Sequence of chain 50.C:
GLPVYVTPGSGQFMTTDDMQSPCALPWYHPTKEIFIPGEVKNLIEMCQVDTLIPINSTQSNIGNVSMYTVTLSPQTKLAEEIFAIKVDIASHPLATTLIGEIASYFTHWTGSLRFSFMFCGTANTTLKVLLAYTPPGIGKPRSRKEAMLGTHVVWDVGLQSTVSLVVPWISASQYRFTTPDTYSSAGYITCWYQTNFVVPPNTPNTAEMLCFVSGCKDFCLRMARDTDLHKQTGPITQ

Binding-site contacts:
Ligand atom F1 contacts residue PHE179 of chain 50.A at 3.8 Å.
Ligand atom N1A contacts residue TYR144 of chain 50.A at 3.1 Å.
Ligand atom C5B contacts residue TYR144 of chain 50.A at 3.5 Å (hydrophobic).
Ligand atom CM2 contacts residue ILE122 of chain 50.A at 3.5 Å (hydrophobic).
Ligand atom F3 contacts residue SER167 of chain 50.A at 3.8 Å.
Ligand atom CM6 contacts residue MET214 of chain 50.A at 3.5 Å (hydrophobic).
Ligand atom F3 contacts residue TYR142 of chain 50.A at 2.8 Å.
Ligand atom CM3 contacts residue ASN212 of chain 50.A at 3.5 Å.
Ligand atom C4B contacts residue LEU181 of chain 50.A at 3.5 Å (hydrophobic).
Ligand atom CM3 contacts residue TYR190 of chain 50.A at 3.5 Å (hydrophobic).
Ligand atom F2 contacts residue VAL168 of chain 50.A at 2.6 Å.
Ligand atom C6B contacts residue LEU181 of chain 50.A at 3.4 Å (hydrophobic).
Ligand atom N3A contacts residue PHE179 of chain 50.A at 3.2 Å.
Ligand atom C3A contacts residue PHE179 of chain 50.A at 3.4 Å (hydrophobic).
Ligand atom F2 contacts residue PHE179 of chain 50.A at 3.3 Å.
Ligand atom F2 contacts residue TYR142 of chain 50.A at 3.6 Å.
Ligand atom C3A contacts residue TYR144 of chain 50.A at 3.4 Å (hydrophobic).
Ligand atom C1B contacts residue LEU181 of chain 50.A at 3.7 Å (hydrophobic).
Ligand atom O1A contacts residue TYR144 of chain 50.A at 3.1 Å.
Ligand atom C2A contacts residue TYR144 of chain 50.A at 3.5 Å (hydrophobic).
Ligand atom CM4 contacts residue TYR142 of chain 50.A at 3.5 Å (hydrophobic).
Ligand atom F3 contacts residue TYR144 of chain 50.A at 2.9 Å.
Ligand atom CM6 contacts residue LEU184 of chain 50.A at 3.0 Å (hydrophobic).
Ligand atom N3A contacts residue TYR144 of chain 50.A at 3.7 Å.
Ligand atom C5 contacts residue MET214 of chain 50.A at 3.5 Å (hydrophobic).
Ligand atom N1A contacts residue LEU181 of chain 50.A at 3.7 Å.
Ligand atom C4 contacts residue TYR190 of chain 50.A at 3.4 Å (hydrophobic).
Ligand atom O1 contacts residue MET214 of chain 50.A at 3.5 Å (h-bond).
Ligand atom F1 contacts residue LEU217 of chain 50.A at 3.4 Å.
Ligand atom C1B contacts residue ILE98 of chain 50.A at 3.6 Å (hydrophobic).
Ligand atom CM6 contacts residue TYR144 of chain 50.A at 3.3 Å (hydrophobic).
Ligand atom CM4 contacts residue PHE179 of chain 50.A at 3.8 Å (hydrophobic).
Ligand atom F3 contacts residue MET143 of chain 50.A at 3.3 Å.
Ligand atom N1A contacts residue PHE179 of chain 50.A at 3.7 Å.
Ligand atom F1 contacts residue TYR142 of chain 50.A at 3.6 Å.
Ligand atom F3 contacts residue ALA166 of chain 50.A at 2.8 Å.
Ligand atom C2A contacts residue PHE179 of chain 50.A at 3.6 Å (hydrophobic).
Ligand atom C1C contacts residue MET214 of chain 50.A at 3.5 Å (hydrophobic).
Ligand atom O1B contacts residue ILE98 of chain 50.A at 3.0 Å.
Ligand atom C5B contacts residue LEU181 of chain 50.A at 3.4 Å (hydrophobic).

Sequence of chain 50.A:
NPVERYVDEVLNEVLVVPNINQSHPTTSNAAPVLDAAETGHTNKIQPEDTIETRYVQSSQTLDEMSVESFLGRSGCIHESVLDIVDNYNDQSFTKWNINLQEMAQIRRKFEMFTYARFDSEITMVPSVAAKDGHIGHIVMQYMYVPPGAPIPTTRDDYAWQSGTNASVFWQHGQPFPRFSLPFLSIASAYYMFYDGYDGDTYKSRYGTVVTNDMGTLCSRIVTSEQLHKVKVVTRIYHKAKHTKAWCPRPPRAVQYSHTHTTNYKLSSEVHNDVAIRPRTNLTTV

The protein below binds the small molecule below.
Small molecule (SMILES): Cc1cc(CCCOc2c(C)cc(-c3noc(C(F)(F)F)n3)cc2C)on1